Binding-site contacts:
Ligand atom C6 contacts residue TYR18 of chain 1.A at 4.4 Å (hydrophobic).
Ligand atom C6 contacts residue PRO20 of chain 1.A at 4.4 Å (hydrophobic).
Ligand atom O5 contacts residue TYR35 of chain 1.A at 3.7 Å.
Ligand atom C3 contacts residue ASN48 of chain 1.A at 3.8 Å.
Ligand atom O6 contacts residue TYR18 of chain 1.A at 4.0 Å.
Ligand atom C4 contacts residue ASN48 of chain 1.A at 4.3 Å.
Ligand atom C7 contacts residue ASN48 of chain 1.A at 3.4 Å.
Ligand atom O4 contacts residue TYR18 of chain 1.A at 3.6 Å.
Ligand atom O6 contacts residue TYR35 of chain 1.A at 4.2 Å.
Ligand atom C2 contacts residue ASN48 of chain 1.A at 2.4 Å.
Ligand atom C5 contacts residue ASN48 of chain 1.A at 3.6 Å.
Ligand atom O7 contacts residue ASN48 of chain 1.A at 3.4 Å (h-bond).
Ligand atom N2 contacts residue ASN48 of chain 1.A at 2.9 Å (h-bond).
Ligand atom C1 contacts residue ASN48 of chain 1.A at 1.4 Å.
Ligand atom C5 contacts residue TYR35 of chain 1.A at 3.9 Å (hydrophobic).
Ligand atom O3 contacts residue TYR18 of chain 1.A at 4.1 Å.
Ligand atom C4 contacts residue TYR18 of chain 1.A at 4.2 Å (hydrophobic).
Ligand atom C8 contacts residue PRO47 of chain 1.A at 3.9 Å (hydrophobic).
Ligand atom O5 contacts residue PRO20 of chain 1.A at 4.2 Å.
Ligand atom C1 contacts residue TYR35 of chain 1.A at 3.5 Å (hydrophobic).
Ligand atom O5 contacts residue ASN48 of chain 1.A at 2.3 Å (h-bond).

A small-molecule ligand and the protein it binds are described below.
Small molecule (SMILES): CC(=O)N[C@H]1[C@H](O[C@H]2[C@H](O)[C@@H](NC(C)=O)CO[C@@H]2CO)O[C@H](CO)[C@@H](O)[C@@H]1O

Sequence of chain 1.A:
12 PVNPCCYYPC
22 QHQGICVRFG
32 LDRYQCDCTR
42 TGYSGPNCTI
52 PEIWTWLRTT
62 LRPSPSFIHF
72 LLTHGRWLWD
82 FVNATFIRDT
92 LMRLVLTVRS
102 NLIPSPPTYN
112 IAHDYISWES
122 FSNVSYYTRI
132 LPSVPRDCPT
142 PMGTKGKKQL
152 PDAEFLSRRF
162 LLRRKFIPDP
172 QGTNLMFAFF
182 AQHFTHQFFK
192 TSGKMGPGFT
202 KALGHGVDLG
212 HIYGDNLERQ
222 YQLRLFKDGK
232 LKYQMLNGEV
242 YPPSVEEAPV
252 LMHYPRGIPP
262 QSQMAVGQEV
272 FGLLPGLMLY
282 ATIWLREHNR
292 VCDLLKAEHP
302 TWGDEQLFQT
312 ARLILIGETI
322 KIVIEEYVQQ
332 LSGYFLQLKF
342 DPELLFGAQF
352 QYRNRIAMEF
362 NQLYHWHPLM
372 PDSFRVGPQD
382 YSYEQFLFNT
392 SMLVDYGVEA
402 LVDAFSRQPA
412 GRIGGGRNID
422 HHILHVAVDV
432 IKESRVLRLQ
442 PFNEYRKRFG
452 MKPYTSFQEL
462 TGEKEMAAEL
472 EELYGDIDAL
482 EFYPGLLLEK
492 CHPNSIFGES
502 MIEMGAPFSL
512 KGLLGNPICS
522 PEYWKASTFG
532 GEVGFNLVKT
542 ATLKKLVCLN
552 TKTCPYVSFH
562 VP